The protein below binds the small molecule below.
Small molecule (SMILES): O[C@@H]1[C@@H](O)[C@H](O)OC[C@H]1O

Binding-site contacts:
Ligand atom O1 contacts residue GLN265 of chain 1.B at 3.0 Å (h-bond).
Ligand atom C2 contacts residue ASP117 of chain 1.B at 3.6 Å.
Ligand atom O3 contacts residue TRP43 of chain 1.B at 3.8 Å.
Ligand atom O2 contacts residue TYR42 of chain 1.B at 3.7 Å.
Ligand atom O2 contacts residue GLN265 of chain 1.B at 3.1 Å (h-bond).
Ligand atom C1 contacts residue GLN265 of chain 1.B at 3.7 Å.
Ligand atom O1 contacts residue SER219 of chain 1.B at 3.9 Å.
Ligand atom O2 contacts residue ARG169 of chain 1.B at 3.2 Å (salt-bridge).
Ligand atom C2 contacts residue ARG169 of chain 1.B at 3.5 Å.
Ligand atom O5 contacts residue SER219 of chain 1.B at 3.5 Å.
Ligand atom C4 contacts residue TRP43 of chain 1.B at 3.8 Å (hydrophobic).
Ligand atom C2 contacts residue GLN265 of chain 1.B at 4.0 Å.
Ligand atom C1 contacts residue TYR42 of chain 1.B at 4.2 Å (hydrophobic).
Ligand atom O1 contacts residue ALA220 of chain 1.B at 3.7 Å.
Ligand atom O4 contacts residue TRP43 of chain 1.B at 2.9 Å (h-bond).
Ligand atom O3 contacts residue ASP117 of chain 1.B at 2.5 Å (salt-bridge).
Ligand atom O1 contacts residue PHE244 of chain 1.B at 4.1 Å.
Ligand atom O4 contacts residue HIS36 of chain 1.B at 2.7 Å (h-bond).
Ligand atom C1 contacts residue SER219 of chain 1.B at 4.2 Å.
Ligand atom C1 contacts residue ALA220 of chain 1.B at 3.8 Å (hydrophobic).
Ligand atom C5 contacts residue TYR42 of chain 1.B at 4.2 Å (hydrophobic).
Ligand atom O2 contacts residue ASN165 of chain 1.B at 3.7 Å.
Ligand atom O3 contacts residue TYR92 of chain 1.B at 3.7 Å.
Ligand atom C4 contacts residue HIS36 of chain 1.B at 3.7 Å.
Ligand atom C3 contacts residue ASP117 of chain 1.B at 3.3 Å.
Ligand atom C1 contacts residue ARG169 of chain 1.B at 3.5 Å.
Ligand atom C5 contacts residue ALA220 of chain 1.B at 3.6 Å (hydrophobic).
Ligand atom C2 contacts residue ASN165 of chain 1.B at 4.2 Å.
Ligand atom O1 contacts residue ARG169 of chain 1.B at 2.6 Å (salt-bridge).
Ligand atom O5 contacts residue ASP245 of chain 1.B at 3.5 Å (salt-bridge).
Ligand atom O1 contacts residue THR218 of chain 1.B at 4.0 Å.
Ligand atom C1 contacts residue ASP245 of chain 1.B at 3.2 Å.
Ligand atom O3 contacts residue ASN165 of chain 1.B at 3.5 Å (h-bond).
Ligand atom C3 contacts residue TYR42 of chain 1.B at 3.9 Å (hydrophobic).
Ligand atom O2 contacts residue ASP117 of chain 1.B at 2.6 Å (salt-bridge).
Ligand atom C5 contacts residue SER219 of chain 1.B at 4.1 Å.
Ligand atom C3 contacts residue TRP43 of chain 1.B at 3.8 Å (hydrophobic).
Ligand atom O5 contacts residue ALA220 of chain 1.B at 2.8 Å (h-bond).
Ligand atom O1 contacts residue ASP245 of chain 1.B at 2.5 Å (salt-bridge).
Ligand atom O3 contacts residue HIS36 of chain 1.B at 4.0 Å.

Sequence of chain 1.B:
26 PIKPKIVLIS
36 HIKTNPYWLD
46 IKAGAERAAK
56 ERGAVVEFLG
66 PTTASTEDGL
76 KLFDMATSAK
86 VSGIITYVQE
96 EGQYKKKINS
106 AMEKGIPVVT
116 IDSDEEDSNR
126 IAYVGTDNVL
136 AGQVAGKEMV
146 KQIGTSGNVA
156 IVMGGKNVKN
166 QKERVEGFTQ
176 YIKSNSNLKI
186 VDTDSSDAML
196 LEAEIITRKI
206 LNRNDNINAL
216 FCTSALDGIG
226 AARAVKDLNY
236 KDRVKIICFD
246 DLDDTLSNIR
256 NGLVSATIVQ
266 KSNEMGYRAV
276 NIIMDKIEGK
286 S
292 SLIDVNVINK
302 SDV